Binding-site contacts:
Ligand atom C7 contacts residue ASN801 of chain 1.B at 3.1 Å.
Ligand atom C8 contacts residue ASN801 of chain 1.B at 3.7 Å.
Ligand atom C1 contacts residue ASN801 of chain 1.B at 1.4 Å.
Ligand atom O5 contacts residue ASN801 of chain 1.B at 2.4 Å (h-bond).
Ligand atom N2 contacts residue ASN801 of chain 1.B at 2.8 Å (h-bond).
Ligand atom C2 contacts residue ASN801 of chain 1.B at 2.5 Å.
Ligand atom C3 contacts residue ASN801 of chain 1.B at 3.8 Å.
Ligand atom C5 contacts residue ASN801 of chain 1.B at 3.6 Å.
Ligand atom O7 contacts residue ASN801 of chain 1.B at 3.1 Å (h-bond).
Ligand atom C4 contacts residue ASN801 of chain 1.B at 4.2 Å.

This protein binds this small molecule.
Small molecule (SMILES): CC(=O)N[C@@H]1[C@@H](O)[C@H](O)[C@@H](CO)O[C@H]1O

Sequence of chain 1.B:
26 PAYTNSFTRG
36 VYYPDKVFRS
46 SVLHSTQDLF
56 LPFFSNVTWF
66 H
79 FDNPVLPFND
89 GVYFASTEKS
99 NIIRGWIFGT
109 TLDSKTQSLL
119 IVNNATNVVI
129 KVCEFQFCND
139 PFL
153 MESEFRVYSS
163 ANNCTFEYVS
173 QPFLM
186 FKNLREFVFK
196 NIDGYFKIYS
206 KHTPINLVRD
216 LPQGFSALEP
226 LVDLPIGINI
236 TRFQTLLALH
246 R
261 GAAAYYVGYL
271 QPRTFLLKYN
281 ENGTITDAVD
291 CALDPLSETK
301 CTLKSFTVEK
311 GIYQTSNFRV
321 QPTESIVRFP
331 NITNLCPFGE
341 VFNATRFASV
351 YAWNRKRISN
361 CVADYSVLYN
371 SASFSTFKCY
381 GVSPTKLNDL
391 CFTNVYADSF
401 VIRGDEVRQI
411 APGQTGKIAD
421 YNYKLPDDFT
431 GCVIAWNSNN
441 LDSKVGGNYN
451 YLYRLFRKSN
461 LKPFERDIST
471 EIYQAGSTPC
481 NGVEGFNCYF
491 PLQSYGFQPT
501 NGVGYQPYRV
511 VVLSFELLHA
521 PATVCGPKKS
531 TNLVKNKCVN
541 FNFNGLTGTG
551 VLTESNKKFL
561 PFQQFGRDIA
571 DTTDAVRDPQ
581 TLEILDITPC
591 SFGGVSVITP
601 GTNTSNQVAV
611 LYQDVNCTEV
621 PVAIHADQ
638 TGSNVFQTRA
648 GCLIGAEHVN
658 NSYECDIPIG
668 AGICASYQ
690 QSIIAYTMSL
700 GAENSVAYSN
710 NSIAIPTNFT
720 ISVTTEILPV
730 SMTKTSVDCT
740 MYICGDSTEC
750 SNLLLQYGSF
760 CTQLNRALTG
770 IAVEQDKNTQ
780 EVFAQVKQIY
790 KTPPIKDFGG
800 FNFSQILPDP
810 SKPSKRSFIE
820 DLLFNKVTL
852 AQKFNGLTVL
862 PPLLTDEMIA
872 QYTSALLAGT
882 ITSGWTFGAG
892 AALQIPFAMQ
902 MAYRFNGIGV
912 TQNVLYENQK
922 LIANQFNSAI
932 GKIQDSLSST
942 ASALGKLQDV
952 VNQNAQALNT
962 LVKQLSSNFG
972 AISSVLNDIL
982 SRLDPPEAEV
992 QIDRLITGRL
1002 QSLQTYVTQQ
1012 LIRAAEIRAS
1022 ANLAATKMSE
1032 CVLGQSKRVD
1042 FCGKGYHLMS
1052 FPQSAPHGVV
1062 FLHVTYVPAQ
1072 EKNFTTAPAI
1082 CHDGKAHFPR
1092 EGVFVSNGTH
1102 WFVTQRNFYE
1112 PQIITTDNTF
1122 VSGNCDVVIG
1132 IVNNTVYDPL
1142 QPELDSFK